Binding-site contacts:
Ligand atom I27 contacts residue TYR252 of chain 1.A at 3.1 Å.
Ligand atom C8 contacts residue GLN284 of chain 1.A at 3.2 Å.
Ligand atom C23 contacts residue PHE287 of chain 1.A at 3.8 Å (hydrophobic).
Ligand atom C6 contacts residue PHE287 of chain 1.A at 3.9 Å (hydrophobic).
Ligand atom N3 contacts residue PHE287 of chain 1.A at 3.6 Å.
Ligand atom C4 contacts residue PHE287 of chain 1.A at 3.3 Å (hydrophobic).
Ligand atom C24 contacts residue PHE287 of chain 1.A at 3.8 Å (hydrophobic).
Ligand atom C1 contacts residue LEU234 of chain 1.A at 3.9 Å (hydrophobic).
Ligand atom F17 contacts residue HIS81 of chain 1.A at 3.9 Å.
Ligand atom N7 contacts residue GLN284 of chain 1.A at 3.1 Å (h-bond).
Ligand atom N7 contacts residue PHE287 of chain 1.A at 3.5 Å.
Ligand atom N15 contacts residue LEU195 of chain 1.A at 3.5 Å.
Ligand atom C22 contacts residue ILE291 of chain 1.A at 3.9 Å (hydrophobic).
Ligand atom C25 contacts residue MET272 of chain 1.A at 3.6 Å (hydrophobic).
Ligand atom C11 contacts residue TYR80 of chain 1.A at 3.4 Å (hydrophobic).
Ligand atom F18 contacts residue HIS81 of chain 1.A at 3.1 Å.
Ligand atom F17 contacts residue PHE255 of chain 1.A at 3.2 Å.
Ligand atom I27 contacts residue GLN284 of chain 1.A at 3.7 Å.
Ligand atom O21 contacts residue LEU195 of chain 1.A at 4.0 Å.
Ligand atom C23 contacts residue ILE291 of chain 1.A at 3.8 Å (hydrophobic).
Ligand atom C1 contacts residue TYR80 of chain 1.A at 3.9 Å (hydrophobic).
Ligand atom C19 contacts residue LEU195 of chain 1.A at 3.7 Å (hydrophobic).
Ligand atom C4 contacts residue GLN237 of chain 1.A at 3.7 Å.
Ligand atom N5 contacts residue PHE287 of chain 1.A at 3.7 Å.
Ligand atom C8 contacts residue PHE287 of chain 1.A at 3.6 Å (hydrophobic).
Ligand atom C26 contacts residue PHE255 of chain 1.A at 3.8 Å (hydrophobic).
Ligand atom N9 contacts residue ILE251 of chain 1.A at 3.9 Å.
Ligand atom C26 contacts residue MET272 of chain 1.A at 3.8 Å (hydrophobic).
Ligand atom N3 contacts residue GLN237 of chain 1.A at 3.1 Å (h-bond).
Ligand atom C12 contacts residue ILE251 of chain 1.A at 3.8 Å (hydrophobic).
Ligand atom C14 contacts residue LEU195 of chain 1.A at 3.7 Å (hydrophobic).
Ligand atom C16 contacts residue LEU195 of chain 1.A at 3.9 Å (hydrophobic).
Ligand atom F28 contacts residue PHE287 of chain 1.A at 3.6 Å.
Ligand atom C11 contacts residue LEU234 of chain 1.A at 3.9 Å (hydrophobic).
Ligand atom N7 contacts residue GLN237 of chain 1.A at 3.6 Å.
Ligand atom C16 contacts residue PHE287 of chain 1.A at 3.6 Å (hydrophobic).
Ligand atom C25 contacts residue PHE287 of chain 1.A at 3.9 Å (hydrophobic).
Ligand atom C24 contacts residue MET272 of chain 1.A at 3.8 Å (hydrophobic).
Ligand atom C6 contacts residue ILE251 of chain 1.A at 3.8 Å (hydrophobic).
Ligand atom C10 contacts residue ILE251 of chain 1.A at 3.8 Å (hydrophobic).

Sequence of chain 1.A:
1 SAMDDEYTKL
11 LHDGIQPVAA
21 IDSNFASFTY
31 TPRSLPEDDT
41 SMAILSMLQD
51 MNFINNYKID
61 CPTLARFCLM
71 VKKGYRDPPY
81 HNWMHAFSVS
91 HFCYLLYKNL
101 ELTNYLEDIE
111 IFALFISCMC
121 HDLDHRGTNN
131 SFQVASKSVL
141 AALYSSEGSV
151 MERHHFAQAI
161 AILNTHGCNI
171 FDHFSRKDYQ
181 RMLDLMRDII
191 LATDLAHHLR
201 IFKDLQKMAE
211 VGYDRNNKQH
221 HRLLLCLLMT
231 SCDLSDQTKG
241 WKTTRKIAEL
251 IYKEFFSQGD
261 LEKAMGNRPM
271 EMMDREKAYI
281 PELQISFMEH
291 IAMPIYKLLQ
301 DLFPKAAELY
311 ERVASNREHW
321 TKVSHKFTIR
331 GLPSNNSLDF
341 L

A protein and the small-molecule ligand that binds it are described below.
Small molecule (SMILES): Cc1cc([C@@H]2CN(C(=O)c3ccc(F)c(I)c3)CC(F)(F)C2)n2ncnc2n1